Sequence of chain 1.D:
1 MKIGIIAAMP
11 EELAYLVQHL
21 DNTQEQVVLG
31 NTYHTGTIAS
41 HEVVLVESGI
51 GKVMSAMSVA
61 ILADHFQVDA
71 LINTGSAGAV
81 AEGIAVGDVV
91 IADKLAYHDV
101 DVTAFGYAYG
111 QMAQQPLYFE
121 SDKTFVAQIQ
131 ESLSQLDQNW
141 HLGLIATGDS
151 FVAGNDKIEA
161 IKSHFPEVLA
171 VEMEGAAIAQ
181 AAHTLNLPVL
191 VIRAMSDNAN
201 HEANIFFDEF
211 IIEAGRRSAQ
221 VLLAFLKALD

Binding-site contacts:
Ligand atom O2' contacts residue GLU172 of chain 1.C at 3.2 Å.
Ligand atom O2' contacts residue MET173 of chain 1.C at 2.9 Å (h-bond).
Ligand atom C1' contacts residue SER76 of chain 1.C at 3.4 Å.
Ligand atom C2' contacts residue MET173 of chain 1.C at 3.5 Å (hydrophobic).
Ligand atom N3 contacts residue MET173 of chain 1.C at 3.6 Å.
Ligand atom N1 contacts residue VAL152 of chain 1.C at 2.9 Å (h-bond).
Ligand atom N4' contacts residue SER76 of chain 1.C at 3.3 Å (h-bond).
Ligand atom N7 contacts residue PHE151 of chain 1.C at 3.7 Å.
Ligand atom C2 contacts residue VAL152 of chain 1.C at 3.6 Å (hydrophobic).
Ligand atom O3' contacts residue GLU174 of chain 1.C at 2.6 Å (salt-bridge).
Ligand atom C8 contacts residue SER196 of chain 1.C at 3.5 Å.
Ligand atom N4' contacts residue PHE207 of chain 1.C at 3.3 Å.
Ligand atom N7 contacts residue SER196 of chain 1.C at 3.6 Å (h-bond).
Ligand atom N6 contacts residue GLY78 of chain 1.C at 3.6 Å.
Ligand atom C5' contacts residue PHE151 of chain 1.C at 3.6 Å (hydrophobic).
Ligand atom C8 contacts residue ALA77 of chain 1.C at 3.5 Å (hydrophobic).
Ligand atom O3' contacts residue ALA8 of chain 1.C at 3.4 Å.
Ligand atom S5' contacts residue MET173 of chain 1.C at 3.6 Å (h-bond).
Ligand atom C3' contacts residue GLU174 of chain 1.C at 3.4 Å.
Ligand atom C5 contacts residue GLY78 of chain 1.C at 3.6 Å.
Ligand atom O2' contacts residue GLU174 of chain 1.C at 2.6 Å (salt-bridge).
Ligand atom N7 contacts residue ALA77 of chain 1.C at 3.4 Å.
Ligand atom C5 contacts residue PHE151 of chain 1.C at 3.4 Å (hydrophobic).
Ligand atom N3 contacts residue GLU172 of chain 1.C at 3.5 Å.
Ligand atom C6 contacts residue PHE151 of chain 1.C at 3.5 Å (hydrophobic).
Ligand atom C8 contacts residue ASP197 of chain 1.C at 3.5 Å.
Ligand atom C2 contacts residue SER150 of chain 1.C at 3.5 Å.
Ligand atom N7 contacts residue GLY78 of chain 1.C at 3.3 Å (h-bond).
Ligand atom N6 contacts residue VAL152 of chain 1.C at 3.0 Å (h-bond).
Ligand atom N6 contacts residue ALA199 of chain 1.C at 3.7 Å.
Ligand atom N6 contacts residue ASP197 of chain 1.C at 2.8 Å (salt-bridge).
Ligand atom N1 contacts residue PHE151 of chain 1.C at 3.6 Å.
Ligand atom C3' contacts residue MET173 of chain 1.C at 3.8 Å (hydrophobic).
Ligand atom O2' contacts residue ARG193 of chain 1.C at 3.0 Å (salt-bridge).
Ligand atom N7 contacts residue ASP197 of chain 1.C at 2.6 Å (salt-bridge).
Ligand atom C8 contacts residue SER76 of chain 1.C at 3.7 Å.
Ligand atom C5 contacts residue ASP197 of chain 1.C at 3.6 Å.
Ligand atom C2 contacts residue PHE151 of chain 1.C at 3.5 Å (hydrophobic).
Ligand atom CS contacts residue PHE105 of chain 1.D at 3.7 Å (hydrophobic).
Ligand atom C4 contacts residue PHE151 of chain 1.C at 3.7 Å (hydrophobic).

Sequence of chain 1.C:
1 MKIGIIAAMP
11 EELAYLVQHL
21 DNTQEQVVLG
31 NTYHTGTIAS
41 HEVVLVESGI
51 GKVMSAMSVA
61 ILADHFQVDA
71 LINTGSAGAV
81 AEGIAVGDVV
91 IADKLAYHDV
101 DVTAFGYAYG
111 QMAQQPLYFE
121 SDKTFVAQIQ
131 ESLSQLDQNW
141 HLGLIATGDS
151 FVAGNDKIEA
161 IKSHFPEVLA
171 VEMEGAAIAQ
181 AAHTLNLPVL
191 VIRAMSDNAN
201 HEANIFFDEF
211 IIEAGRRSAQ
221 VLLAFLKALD

A protein and the small-molecule ligand that binds it are described below.
Small molecule (SMILES): CSC[C@H]1N[C@@H](c2c[nH]c3c2N=CNC3N)[C@H](O)[C@@H]1O